Binding-site contacts:
Ligand atom C5 contacts residue ASN96 of chain 1.A at 3.7 Å.
Ligand atom O4 contacts residue PHE131 of chain 1.A at 3.5 Å.
Ligand atom C8 contacts residue THR98 of chain 1.A at 3.3 Å.
Ligand atom C1 contacts residue ASN96 of chain 1.A at 1.4 Å.
Ligand atom O7 contacts residue THR98 of chain 1.A at 3.4 Å (h-bond).
Ligand atom C6 contacts residue PHE131 of chain 1.A at 4.3 Å (hydrophobic).
Ligand atom C7 contacts residue ASN99 of chain 1.A at 4.2 Å.
Ligand atom N2 contacts residue ASN96 of chain 1.A at 2.9 Å (h-bond).
Ligand atom C8 contacts residue ASN96 of chain 1.A at 4.4 Å.
Ligand atom C4 contacts residue ASN96 of chain 1.A at 4.2 Å.
Ligand atom C2 contacts residue ASN96 of chain 1.A at 2.5 Å.
Ligand atom O5 contacts residue ASN96 of chain 1.A at 2.4 Å (h-bond).
Ligand atom C1 contacts residue ASN99 of chain 1.A at 4.3 Å.
Ligand atom O6 contacts residue LEU115 of chain 1.A at 4.5 Å.
Ligand atom C7 contacts residue THR98 of chain 1.A at 3.6 Å.
Ligand atom N2 contacts residue ASN99 of chain 1.A at 4.3 Å.
Ligand atom C8 contacts residue ASN99 of chain 1.A at 3.4 Å.
Ligand atom C6 contacts residue LEU115 of chain 1.A at 4.0 Å (hydrophobic).
Ligand atom O6 contacts residue PHE131 of chain 1.A at 3.2 Å.
Ligand atom O7 contacts residue ASN96 of chain 1.A at 3.2 Å (h-bond).
Ligand atom C4 contacts residue PHE131 of chain 1.A at 4.5 Å (hydrophobic).
Ligand atom C7 contacts residue ASN96 of chain 1.A at 3.2 Å.
Ligand atom C3 contacts residue ASN96 of chain 1.A at 3.8 Å.

Sequence of chain 1.A:
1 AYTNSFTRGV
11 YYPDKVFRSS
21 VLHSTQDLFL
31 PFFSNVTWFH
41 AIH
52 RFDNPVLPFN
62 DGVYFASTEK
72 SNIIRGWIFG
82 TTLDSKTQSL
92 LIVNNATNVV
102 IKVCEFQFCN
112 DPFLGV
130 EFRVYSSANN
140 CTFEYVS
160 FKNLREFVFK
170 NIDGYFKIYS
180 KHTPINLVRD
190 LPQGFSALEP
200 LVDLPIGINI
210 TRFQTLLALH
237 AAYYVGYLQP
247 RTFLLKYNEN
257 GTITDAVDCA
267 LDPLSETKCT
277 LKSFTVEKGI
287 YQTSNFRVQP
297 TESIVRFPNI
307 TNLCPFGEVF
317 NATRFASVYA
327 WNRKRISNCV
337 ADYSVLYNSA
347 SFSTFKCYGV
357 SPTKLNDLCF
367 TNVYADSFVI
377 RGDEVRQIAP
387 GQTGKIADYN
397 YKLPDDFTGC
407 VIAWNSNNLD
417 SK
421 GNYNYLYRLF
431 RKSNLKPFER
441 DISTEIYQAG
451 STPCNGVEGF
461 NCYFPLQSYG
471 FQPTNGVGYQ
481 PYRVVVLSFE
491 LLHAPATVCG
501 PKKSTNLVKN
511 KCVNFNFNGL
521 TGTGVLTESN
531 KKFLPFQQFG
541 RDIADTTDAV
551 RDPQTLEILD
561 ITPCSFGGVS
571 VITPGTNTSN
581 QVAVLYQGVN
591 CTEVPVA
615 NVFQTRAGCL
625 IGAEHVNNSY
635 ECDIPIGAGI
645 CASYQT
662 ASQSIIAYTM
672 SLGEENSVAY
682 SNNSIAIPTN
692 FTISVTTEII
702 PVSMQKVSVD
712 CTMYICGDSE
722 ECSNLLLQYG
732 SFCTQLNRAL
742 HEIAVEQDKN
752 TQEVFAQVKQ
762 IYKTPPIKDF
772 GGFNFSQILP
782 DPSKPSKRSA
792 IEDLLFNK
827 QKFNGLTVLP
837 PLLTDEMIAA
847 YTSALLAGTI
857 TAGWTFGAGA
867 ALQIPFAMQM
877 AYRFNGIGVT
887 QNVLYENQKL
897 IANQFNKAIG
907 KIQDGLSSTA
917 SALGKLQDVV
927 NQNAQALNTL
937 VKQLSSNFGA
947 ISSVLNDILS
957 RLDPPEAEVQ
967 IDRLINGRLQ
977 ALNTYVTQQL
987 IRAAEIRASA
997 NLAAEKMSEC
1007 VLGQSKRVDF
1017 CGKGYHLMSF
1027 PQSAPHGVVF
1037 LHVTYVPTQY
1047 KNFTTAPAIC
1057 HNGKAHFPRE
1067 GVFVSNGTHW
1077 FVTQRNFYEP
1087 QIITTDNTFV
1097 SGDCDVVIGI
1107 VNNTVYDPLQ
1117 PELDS

The protein below binds the small molecule below.
Small molecule (SMILES): CC(=O)N[C@@H]1[C@@H](O)[C@H](O)[C@@H](CO)O[C@H]1O